Sequence of chain 1.A:
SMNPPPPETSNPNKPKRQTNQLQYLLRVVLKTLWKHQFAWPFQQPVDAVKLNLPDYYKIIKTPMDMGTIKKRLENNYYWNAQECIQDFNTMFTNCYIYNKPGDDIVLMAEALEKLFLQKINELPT

Binding-site contacts:
Ligand atom CBF contacts residue TRP40 of chain 1.A at 3.7 Å (hydrophobic).
Ligand atom NBB contacts residue LEU51 of chain 1.A at 3.8 Å.
Ligand atom CAM contacts residue TRP40 of chain 1.A at 3.7 Å (hydrophobic).
Ligand atom CBI contacts residue ILE105 of chain 1.A at 3.8 Å (hydrophobic).
Ligand atom CAF contacts residue LEU53 of chain 1.A at 3.8 Å (hydrophobic).
Ligand atom C2 contacts residue LEU51 of chain 1.A at 3.7 Å (hydrophobic).
Ligand atom OAE contacts residue ASN99 of chain 1.A at 3.0 Å (h-bond).
Ligand atom CAQ contacts residue ILE105 of chain 1.A at 4.0 Å (hydrophobic).
Ligand atom CAR contacts residue TRP40 of chain 1.A at 3.5 Å (hydrophobic).
Ligand atom CAX contacts residue TRP40 of chain 1.A at 4.0 Å (hydrophobic).
Ligand atom OBC contacts residue GLN44 of chain 1.A at 3.8 Å.
Ligand atom CAQ contacts residue TRP40 of chain 1.A at 3.8 Å (hydrophobic).
Ligand atom CAP contacts residue ILE105 of chain 1.A at 3.8 Å (hydrophobic).
Ligand atom CAI contacts residue LEU51 of chain 1.A at 3.8 Å (hydrophobic).
Ligand atom CAC contacts residue PHE42 of chain 1.A at 3.5 Å (hydrophobic).
Ligand atom CAT contacts residue TRP40 of chain 1.A at 3.6 Å (hydrophobic).
Ligand atom CBE contacts residue TRP40 of chain 1.A at 3.5 Å (hydrophobic).
Ligand atom CAI contacts residue TRP40 of chain 1.A at 3.5 Å (hydrophobic).
Ligand atom OAE contacts residue CYS95 of chain 1.A at 4.0 Å.
Ligand atom C6 contacts residue PRO41 of chain 1.A at 3.1 Å (hydrophobic).
Ligand atom CAF contacts residue ASN99 of chain 1.A at 3.6 Å.
Ligand atom C6 contacts residue VAL46 of chain 1.A at 3.9 Å (hydrophobic).
Ligand atom NBS contacts residue ILE105 of chain 1.A at 3.8 Å.
Ligand atom CAF contacts residue TYR98 of chain 1.A at 3.5 Å (hydrophobic).
Ligand atom CBI contacts residue ASN99 of chain 1.A at 4.0 Å.
Ligand atom CAJ contacts residue TYR98 of chain 1.A at 3.9 Å (hydrophobic).
Ligand atom OAE contacts residue ILE105 of chain 1.A at 3.8 Å.
Ligand atom CAG contacts residue LEU53 of chain 1.A at 3.8 Å (hydrophobic).
Ligand atom CAH contacts residue TRP40 of chain 1.A at 3.4 Å (hydrophobic).
Ligand atom C5 contacts residue PRO41 of chain 1.A at 4.0 Å (hydrophobic).
Ligand atom N3 contacts residue LEU51 of chain 1.A at 3.7 Å.
Ligand atom CAO contacts residue TRP40 of chain 1.A at 3.8 Å (hydrophobic).
Ligand atom CAO contacts residue ILE105 of chain 1.A at 4.0 Å (hydrophobic).
Ligand atom N1 contacts residue PRO41 of chain 1.A at 3.1 Å (h-bond).
Ligand atom CAJ contacts residue ASN99 of chain 1.A at 3.5 Å.
Ligand atom CAV contacts residue TRP40 of chain 1.A at 3.9 Å (hydrophobic).
Ligand atom CAN contacts residue ILE105 of chain 1.A at 3.8 Å (hydrophobic).
Ligand atom CBF contacts residue LEU51 of chain 1.A at 4.0 Å (hydrophobic).
Ligand atom CBH contacts residue TRP40 of chain 1.A at 3.8 Å (hydrophobic).
Ligand atom CAC contacts residue ILE105 of chain 1.A at 3.7 Å (hydrophobic).

The small molecule below binds the protein below.
Small molecule (SMILES): COc1cc(C(=O)N2CCC(N3CCN(C)CC3)CC2)ccc1Nc1ncc2c(n1)N(C1CCCC1)c1ccccc1C(=O)N2C